Sequence of chain 2.A:
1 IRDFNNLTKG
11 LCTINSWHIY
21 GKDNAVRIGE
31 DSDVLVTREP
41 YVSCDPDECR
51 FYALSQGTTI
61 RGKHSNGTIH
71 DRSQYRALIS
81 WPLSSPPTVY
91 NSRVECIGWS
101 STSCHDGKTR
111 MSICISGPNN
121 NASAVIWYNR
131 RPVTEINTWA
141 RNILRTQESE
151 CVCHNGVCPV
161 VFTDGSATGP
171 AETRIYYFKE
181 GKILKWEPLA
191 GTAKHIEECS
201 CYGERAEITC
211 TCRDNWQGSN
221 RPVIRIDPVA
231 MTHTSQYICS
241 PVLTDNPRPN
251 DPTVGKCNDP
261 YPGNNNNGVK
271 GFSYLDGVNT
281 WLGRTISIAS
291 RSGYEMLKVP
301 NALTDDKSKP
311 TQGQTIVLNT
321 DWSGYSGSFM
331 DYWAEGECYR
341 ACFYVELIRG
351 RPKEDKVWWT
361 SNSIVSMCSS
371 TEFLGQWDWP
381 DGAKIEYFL

The protein below binds the small molecule below.
Small molecule (SMILES): CC(=O)N[C@@H]1[C@@H](O)[C@H](O)[C@@H](CO)O[C@H]1O

Binding-site contacts:
Ligand atom C8 contacts residue ASP3 of chain 2.A at 3.8 Å.
Ligand atom C1 contacts residue ASN6 of chain 2.A at 1.4 Å.
Ligand atom C3 contacts residue ASN6 of chain 2.A at 3.8 Å.
Ligand atom O5 contacts residue HIS154 of chain 2.A at 4.0 Å.
Ligand atom O5 contacts residue ASN6 of chain 2.A at 2.4 Å (h-bond).
Ligand atom C7 contacts residue ASN6 of chain 2.A at 3.1 Å.
Ligand atom N2 contacts residue ASN155 of chain 2.A at 4.0 Å.
Ligand atom C2 contacts residue ASN155 of chain 2.A at 4.1 Å.
Ligand atom O7 contacts residue ASN6 of chain 2.A at 2.7 Å (h-bond).
Ligand atom C2 contacts residue ASN6 of chain 2.A at 2.4 Å.
Ligand atom O6 contacts residue VAL229 of chain 2.A at 3.7 Å.
Ligand atom C5 contacts residue ASN155 of chain 2.A at 4.2 Å.
Ligand atom N2 contacts residue ASN6 of chain 2.A at 3.0 Å (h-bond).
Ligand atom C5 contacts residue ASN6 of chain 2.A at 3.7 Å.
Ligand atom C6 contacts residue HIS154 of chain 2.A at 4.2 Å.
Ligand atom C4 contacts residue ASN6 of chain 2.A at 4.2 Å.
Ligand atom O6 contacts residue HIS154 of chain 2.A at 2.9 Å (h-bond).
Ligand atom C8 contacts residue ASN6 of chain 2.A at 4.4 Å.
Ligand atom C3 contacts residue ASN155 of chain 2.A at 4.0 Å.
Ligand atom C1 contacts residue ASN155 of chain 2.A at 3.7 Å.
Ligand atom O5 contacts residue ASN155 of chain 2.A at 4.3 Å.
Ligand atom C8 contacts residue PHE4 of chain 2.A at 4.4 Å (hydrophobic).